A protein and the small-molecule ligand that binds it are described below.
Small molecule (SMILES): Cc1cccc(-c2nc3cc(NC(=O)c4cc([N+](=O)[O-])ccc4Cl)ccc3o2)c1

Sequence of chain 1.B:
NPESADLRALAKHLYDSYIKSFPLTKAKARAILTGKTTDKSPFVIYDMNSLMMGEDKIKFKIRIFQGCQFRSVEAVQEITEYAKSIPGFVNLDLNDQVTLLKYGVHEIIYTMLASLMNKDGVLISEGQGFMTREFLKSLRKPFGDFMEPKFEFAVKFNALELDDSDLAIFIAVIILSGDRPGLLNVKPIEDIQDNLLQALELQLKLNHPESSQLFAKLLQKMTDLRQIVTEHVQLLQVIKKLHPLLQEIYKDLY

Binding-site contacts:
Ligand atom N contacts residue PHE84 of chain 1.B at 3.6 Å.
Ligand atom C8 contacts residue TYR279 of chain 1.B at 3.5 Å (hydrophobic).
Ligand atom C16 contacts residue HIS125 of chain 1.B at 3.6 Å.
Ligand atom C3 contacts residue TYR279 of chain 1.B at 3.6 Å (hydrophobic).
Ligand atom N contacts residue LYS169 of chain 1.B at 3.4 Å (salt-bridge).
Ligand atom C contacts residue PHE84 of chain 1.B at 3.6 Å (hydrophobic).
Ligand atom C1 contacts residue TYR279 of chain 1.B at 3.0 Å (hydrophobic).
Ligand atom C13 contacts residue HIS251 of chain 1.B at 3.4 Å.
Ligand atom C9 contacts residue TYR279 of chain 1.B at 3.4 Å (hydrophobic).
Ligand atom C7 contacts residue TYR279 of chain 1.B at 3.6 Å (hydrophobic).
Ligand atom C6 contacts residue CYS87 of chain 1.B at 2.9 Å (hydrophobic).
Ligand atom O3 contacts residue HIS125 of chain 1.B at 3.3 Å (h-bond).
Ligand atom C7 contacts residue HIS251 of chain 1.B at 3.4 Å.
Ligand atom C contacts residue CYS87 of chain 1.B at 2.6 Å (hydrophobic).
Ligand atom O contacts residue PHE165 of chain 1.B at 3.5 Å.
Ligand atom C2 contacts residue PHE84 of chain 1.B at 3.4 Å (hydrophobic).
Ligand atom C contacts residue TYR279 of chain 1.B at 3.5 Å (hydrophobic).
Ligand atom C4 contacts residue TYR275 of chain 1.B at 3.2 Å (hydrophobic).
Ligand atom C5 contacts residue CYS87 of chain 1.B at 1.6 Å (hydrophobic).
Ligand atom O1 contacts residue LYS169 of chain 1.B at 2.7 Å (salt-bridge).
Ligand atom N2 contacts residue HIS125 of chain 1.B at 3.5 Å.
Ligand atom C1 contacts residue PHE84 of chain 1.B at 3.5 Å (hydrophobic).
Ligand atom C13 contacts residue TYR279 of chain 1.B at 3.5 Å (hydrophobic).
Ligand atom C10 contacts residue HIS125 of chain 1.B at 3.2 Å.
Ligand atom C14 contacts residue HIS125 of chain 1.B at 3.1 Å.
Ligand atom C8 contacts residue HIS251 of chain 1.B at 3.6 Å.
Ligand atom N1 contacts residue TYR279 of chain 1.B at 3.0 Å (h-bond).
Ligand atom N contacts residue TYR279 of chain 1.B at 3.6 Å (h-bond).
Ligand atom C13 contacts residue TYR129 of chain 1.B at 3.3 Å (hydrophobic).
Ligand atom N1 contacts residue HIS251 of chain 1.B at 3.4 Å.
Ligand atom C15 contacts residue HIS125 of chain 1.B at 3.4 Å.
Ligand atom C6 contacts residue HIS251 of chain 1.B at 3.5 Å.
Ligand atom O contacts residue MET166 of chain 1.B at 3.1 Å (h-bond).
Ligand atom C2 contacts residue TYR279 of chain 1.B at 3.4 Å (hydrophobic).
Ligand atom C4 contacts residue TYR279 of chain 1.B at 3.6 Å (hydrophobic).
Ligand atom O2 contacts residue PHE84 of chain 1.B at 3.4 Å.
Ligand atom O2 contacts residue CYS87 of chain 1.B at 2.8 Å (h-bond).
Ligand atom C12 contacts residue HIS251 of chain 1.B at 3.5 Å.
Ligand atom C4 contacts residue CYS87 of chain 1.B at 2.7 Å (hydrophobic).
Ligand atom C19 contacts residue HIS125 of chain 1.B at 3.3 Å.